Sequence of chain 1.A:
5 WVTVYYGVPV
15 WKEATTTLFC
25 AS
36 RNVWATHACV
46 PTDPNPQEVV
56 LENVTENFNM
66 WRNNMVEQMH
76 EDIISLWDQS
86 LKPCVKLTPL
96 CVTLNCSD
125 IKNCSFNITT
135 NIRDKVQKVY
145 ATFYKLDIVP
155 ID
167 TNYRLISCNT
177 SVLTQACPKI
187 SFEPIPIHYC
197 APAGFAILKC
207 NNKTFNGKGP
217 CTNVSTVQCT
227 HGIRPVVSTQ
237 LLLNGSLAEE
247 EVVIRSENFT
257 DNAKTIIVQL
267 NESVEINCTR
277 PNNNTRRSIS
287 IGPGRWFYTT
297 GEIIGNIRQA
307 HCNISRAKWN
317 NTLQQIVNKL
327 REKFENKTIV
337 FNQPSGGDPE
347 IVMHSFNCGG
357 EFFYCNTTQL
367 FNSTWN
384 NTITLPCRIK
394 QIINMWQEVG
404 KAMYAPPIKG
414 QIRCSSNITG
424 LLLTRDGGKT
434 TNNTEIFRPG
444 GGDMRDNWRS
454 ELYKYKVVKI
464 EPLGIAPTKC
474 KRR

A protein and the small-molecule ligand that binds it are described below.
Small molecule (SMILES): CC(=O)N[C@H]1[C@H](O[C@H]2[C@H](O)[C@@H](NC(C)=O)CO[C@@H]2CO)O[C@H](CO)[C@@H](O[C@@H]2O[C@H](CO[C@H]3O[C@H](CO)[C@@H](O)[C@H](O[C@H]4O[C@H](CO)[C@@H](O)[C@H](O)[C@@H]4O)[C@@H]3O)[C@@H](O)[C@H](O[C@H]3O[C@H](CO)[C@@H](O)[C@H](O)[C@@H]3O)[C@@H]2O)[C@@H]1O

Binding-site contacts:
Ligand atom O5 contacts residue GLU189 of chain 1.A at 4.2 Å.
Ligand atom O5 contacts residue ASN240 of chain 1.A at 2.4 Å (h-bond).
Ligand atom O5 contacts residue NAG1 of chain 1.KA at 3.2 Å.
Ligand atom C8 contacts residue VAL232 of chain 1.A at 3.7 Å (hydrophobic).
Ligand atom C5 contacts residue NAG1 of chain 1.KA at 3.9 Å.
Ligand atom C1 contacts residue ASN240 of chain 1.A at 1.5 Å.
Ligand atom O5 contacts residue SER418 of chain 1.A at 4.5 Å.
Ligand atom C5 contacts residue GLU189 of chain 1.A at 3.8 Å.
Ligand atom C4 contacts residue SER418 of chain 1.A at 4.1 Å.
Ligand atom O6 contacts residue GLY355 of chain 1.A at 3.4 Å.
Ligand atom C7 contacts residue ASN240 of chain 1.A at 3.7 Å.
Ligand atom C2 contacts residue ASN240 of chain 1.A at 2.6 Å.
Ligand atom C8 contacts residue SER419 of chain 1.A at 3.9 Å.
Ligand atom C3 contacts residue ASN240 of chain 1.A at 3.9 Å.
Ligand atom C4 contacts residue ASN240 of chain 1.A at 4.4 Å.
Ligand atom C8 contacts residue LEU239 of chain 1.A at 3.6 Å (hydrophobic).
Ligand atom C1 contacts residue GLU189 of chain 1.A at 4.5 Å.
Ligand atom O6 contacts residue NAG1 of chain 1.KA at 3.3 Å.
Ligand atom O6 contacts residue GLU189 of chain 1.A at 4.2 Å.
Ligand atom C7 contacts residue SER419 of chain 1.A at 3.9 Å.
Ligand atom C5 contacts residue SER418 of chain 1.A at 3.7 Å.
Ligand atom O7 contacts residue ASN240 of chain 1.A at 3.9 Å.
Ligand atom O7 contacts residue SER418 of chain 1.A at 3.9 Å.
Ligand atom O7 contacts residue PRO190 of chain 1.A at 3.6 Å.
Ligand atom C3 contacts residue SER418 of chain 1.A at 3.8 Å.
Ligand atom O4 contacts residue SER418 of chain 1.A at 3.9 Å.
Ligand atom C1 contacts residue NAG1 of chain 1.KA at 3.6 Å.
Ligand atom C5 contacts residue ASN240 of chain 1.A at 3.8 Å.
Ligand atom O3 contacts residue SER419 of chain 1.A at 4.1 Å.
Ligand atom C1 contacts residue SER419 of chain 1.A at 4.4 Å.
Ligand atom N2 contacts residue SER419 of chain 1.A at 3.1 Å (h-bond).
Ligand atom C3 contacts residue SER419 of chain 1.A at 3.8 Å.
Ligand atom O6 contacts residue SER187 of chain 1.A at 4.4 Å.
Ligand atom C1 contacts residue SER418 of chain 1.A at 4.3 Å.
Ligand atom C7 contacts residue VAL232 of chain 1.A at 4.3 Å (hydrophobic).
Ligand atom C6 contacts residue GLU189 of chain 1.A at 4.2 Å.
Ligand atom C2 contacts residue SER419 of chain 1.A at 4.0 Å.
Ligand atom O7 contacts residue VAL232 of chain 1.A at 4.0 Å.
Ligand atom C6 contacts residue NAG1 of chain 1.KA at 4.2 Å.
Ligand atom N2 contacts residue ASN240 of chain 1.A at 3.1 Å (h-bond).